A protein and the small-molecule ligand that binds it are described below.
Small molecule (SMILES): Cc1oc(Cn2ccc3ccc(Br)cc32)cc1C(=O)O

Binding-site contacts:
Ligand atom C9 contacts residue GLY100 of chain 3.A at 3.7 Å.
Ligand atom C14 contacts residue ILE342 of chain 3.A at 3.8 Å (hydrophobic).
Ligand atom C9 contacts residue YXA1 of chain 3.C at 0.6 Å.
Ligand atom C7 contacts residue ALA103 of chain 3.A at 3.6 Å (hydrophobic).
Ligand atom N1 contacts residue YXA1 of chain 3.C at 0.8 Å.
Ligand atom O18 contacts residue ILE342 of chain 3.A at 3.4 Å.
Ligand atom C2 contacts residue GLY100 of chain 3.A at 3.9 Å.
Ligand atom C7 contacts residue YXA1 of chain 3.C at 0.9 Å.
Ligand atom BR contacts residue THR107 of chain 3.A at 3.9 Å.
Ligand atom C16 contacts residue YXA1 of chain 3.C at 0.6 Å.
Ligand atom C3 contacts residue THR338 of chain 3.A at 3.5 Å.
Ligand atom C6 contacts residue YXA1 of chain 3.C at 1.0 Å.
Ligand atom C14 contacts residue YXA1 of chain 3.C at 0.8 Å.
Ligand atom C8 contacts residue YXA1 of chain 3.C at 0.7 Å.
Ligand atom C12 contacts residue YXA1 of chain 3.C at 1.5 Å.
Ligand atom C10 contacts residue VAL98 of chain 3.A at 3.8 Å (hydrophobic).
Ligand atom C17 contacts residue GLU350 of chain 3.A at 3.5 Å.
Ligand atom C4 contacts residue YXA1 of chain 3.C at 1.2 Å.
Ligand atom C5 contacts residue YXA1 of chain 3.C at 0.8 Å.
Ligand atom BR contacts residue YXA1 of chain 3.C at 2.5 Å.
Ligand atom C2 contacts residue YXA1 of chain 3.C at 1.4 Å.
Ligand atom N1 contacts residue GLY100 of chain 3.A at 3.8 Å.
Ligand atom C8 contacts residue GLY100 of chain 3.A at 3.7 Å.
Ligand atom C11 contacts residue YXA1 of chain 3.C at 1.0 Å.
Ligand atom O19 contacts residue GLU350 of chain 3.A at 3.1 Å.
Ligand atom C10 contacts residue YXA1 of chain 3.C at 1.9 Å.
Ligand atom O18 contacts residue GLU350 of chain 3.A at 3.2 Å.
Ligand atom C2 contacts residue HIS339 of chain 3.A at 3.3 Å.
Ligand atom C3 contacts residue YXA1 of chain 3.C at 0.8 Å.
Ligand atom C13 contacts residue YXA1 of chain 3.C at 0.7 Å.
Ligand atom C6 contacts residue ARG104 of chain 3.A at 3.6 Å.
Ligand atom C17 contacts residue YXA1 of chain 3.C at 1.4 Å.
Ligand atom C5 contacts residue ARG104 of chain 3.A at 3.4 Å.
Ligand atom BR contacts residue ARG104 of chain 3.A at 3.5 Å.
Ligand atom C3 contacts residue GLY100 of chain 3.A at 3.8 Å.
Ligand atom O18 contacts residue YXA1 of chain 3.C at 2.2 Å.
Ligand atom C3 contacts residue HIS339 of chain 3.A at 3.9 Å.
Ligand atom O15 contacts residue YXA1 of chain 3.C at 0.6 Å.
Ligand atom C13 contacts residue ILE342 of chain 3.A at 3.6 Å (hydrophobic).
Ligand atom O19 contacts residue YXA1 of chain 3.C at 1.7 Å.

Sequence of chain 3.A:
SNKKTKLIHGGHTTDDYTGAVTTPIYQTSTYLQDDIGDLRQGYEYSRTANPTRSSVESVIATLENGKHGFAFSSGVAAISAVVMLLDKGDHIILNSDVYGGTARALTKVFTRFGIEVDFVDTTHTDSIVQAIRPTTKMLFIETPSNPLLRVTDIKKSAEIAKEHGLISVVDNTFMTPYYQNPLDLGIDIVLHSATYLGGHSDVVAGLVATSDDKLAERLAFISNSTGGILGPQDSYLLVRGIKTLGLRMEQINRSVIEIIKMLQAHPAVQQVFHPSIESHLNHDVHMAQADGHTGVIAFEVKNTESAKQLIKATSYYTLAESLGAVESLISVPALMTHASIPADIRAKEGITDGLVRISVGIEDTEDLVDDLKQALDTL